Binding-site contacts:
Ligand atom C4 contacts residue ASN10 of chain 1.A at 3.1 Å.
Ligand atom C2 contacts residue ASN10 of chain 1.A at 3.3 Å.
Ligand atom O4 contacts residue ALA470 of chain 1.A at 4.2 Å.
Ligand atom C4 contacts residue TRP11 of chain 1.A at 3.9 Å (hydrophobic).
Ligand atom O5 contacts residue ASN10 of chain 1.A at 3.6 Å.
Ligand atom C2 contacts residue ASP477 of chain 1.A at 4.2 Å.
Ligand atom O2 contacts residue ASN10 of chain 1.A at 3.1 Å.
Ligand atom O2 contacts residue ASP477 of chain 1.A at 4.5 Å.
Ligand atom C1 contacts residue TYR473 of chain 1.A at 3.6 Å (hydrophobic).
Ligand atom C5 contacts residue ASN10 of chain 1.A at 3.6 Å.
Ligand atom C6 contacts residue TRP11 of chain 1.A at 3.6 Å (hydrophobic).
Ligand atom O6 contacts residue TRP11 of chain 1.A at 4.3 Å.
Ligand atom O1 contacts residue ASN10 of chain 1.A at 4.3 Å.
Ligand atom O4 contacts residue ASN10 of chain 1.A at 3.0 Å (h-bond).
Ligand atom C1 contacts residue TRP11 of chain 1.A at 3.9 Å (hydrophobic).
Ligand atom C3 contacts residue ASN10 of chain 1.A at 2.4 Å.
Ligand atom C5 contacts residue TYR473 of chain 1.A at 3.5 Å (hydrophobic).
Ligand atom O5 contacts residue TYR473 of chain 1.A at 3.5 Å.
Ligand atom C3 contacts residue TRP11 of chain 1.A at 4.1 Å (hydrophobic).
Ligand atom O5 contacts residue TRP11 of chain 1.A at 3.5 Å.
Ligand atom C6 contacts residue TYR473 of chain 1.A at 3.5 Å (hydrophobic).
Ligand atom C3 contacts residue ASP477 of chain 1.A at 4.3 Å.
Ligand atom C5 contacts residue TRP11 of chain 1.A at 3.6 Å (hydrophobic).
Ligand atom O2 contacts residue TRP11 of chain 1.A at 4.4 Å.
Ligand atom O3 contacts residue ASP477 of chain 1.A at 3.3 Å (salt-bridge).
Ligand atom C6 contacts residue ARG476 of chain 1.A at 4.5 Å.
Ligand atom O3 contacts residue ASN10 of chain 1.A at 3.0 Å (h-bond).
Ligand atom O3 contacts residue TRP11 of chain 1.A at 4.3 Å.
Ligand atom O4 contacts residue TRP11 of chain 1.A at 4.1 Å.
Ligand atom O4 contacts residue TYR473 of chain 1.A at 3.9 Å.
Ligand atom C2 contacts residue TRP11 of chain 1.A at 3.9 Å (hydrophobic).
Ligand atom C1 contacts residue ASN10 of chain 1.A at 3.6 Å.
Ligand atom O6 contacts residue ARG476 of chain 1.A at 4.3 Å.

Sequence of chain 1.A:
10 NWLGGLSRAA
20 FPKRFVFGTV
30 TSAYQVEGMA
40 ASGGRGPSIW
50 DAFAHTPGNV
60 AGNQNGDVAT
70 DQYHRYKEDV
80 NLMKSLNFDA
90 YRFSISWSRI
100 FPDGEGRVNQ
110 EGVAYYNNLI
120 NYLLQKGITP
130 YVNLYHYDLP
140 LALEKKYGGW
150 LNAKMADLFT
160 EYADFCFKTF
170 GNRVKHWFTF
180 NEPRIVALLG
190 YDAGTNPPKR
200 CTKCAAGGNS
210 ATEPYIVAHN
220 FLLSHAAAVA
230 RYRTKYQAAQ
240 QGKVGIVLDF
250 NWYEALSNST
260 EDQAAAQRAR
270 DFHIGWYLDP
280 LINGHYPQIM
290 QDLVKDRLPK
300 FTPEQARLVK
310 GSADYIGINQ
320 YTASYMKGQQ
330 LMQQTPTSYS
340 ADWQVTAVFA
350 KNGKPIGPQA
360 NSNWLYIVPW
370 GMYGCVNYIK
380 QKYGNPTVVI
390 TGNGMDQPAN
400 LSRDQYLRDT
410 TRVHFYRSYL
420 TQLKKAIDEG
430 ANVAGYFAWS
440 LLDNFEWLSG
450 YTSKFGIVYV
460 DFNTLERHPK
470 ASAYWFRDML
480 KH

This protein binds this small molecule.
Small molecule (SMILES): OC[C@H]1O[C@@H](O[C@H]2[C@H](O)[C@@H](O)[C@H](O[C@H]3[C@H](O)[C@@H](O)[C@H](O[C@H]4[C@H](O)[C@@H](O)[C@H](O)O[C@@H]4CO)O[C@@H]3CO)O[C@@H]2CO)[C@H](O)[C@@H](O)[C@@H]1O